A small-molecule ligand and the protein it binds are described below.
Small molecule (SMILES): COc1cc(-c2cncc(-c3ccc(C4CCN(C)CC4)cc3)c2C)cc(OC)c1OC

Binding-site contacts:
Ligand atom C04 contacts residue ALA35 of chain 1.B at 3.7 Å (hydrophobic).
Ligand atom N08 contacts residue TYR87 of chain 1.B at 3.8 Å.
Ligand atom C26 contacts residue LEU145 of chain 1.B at 4.0 Å (hydrophobic).
Ligand atom C29 contacts residue ALA155 of chain 1.B at 3.8 Å (hydrophobic).
Ligand atom C23 contacts residue GLY91 of chain 1.B at 3.5 Å.
Ligand atom C07 contacts residue HIS86 of chain 1.B at 3.9 Å.
Ligand atom C24 contacts residue LEU145 of chain 1.B at 3.8 Å (hydrophobic).
Ligand atom C32 contacts residue LEU83 of chain 1.B at 3.8 Å (hydrophobic).
Ligand atom C10 contacts residue LEU145 of chain 1.B at 3.9 Å (hydrophobic).
Ligand atom C06 contacts residue LEU145 of chain 1.B at 3.9 Å (hydrophobic).
Ligand atom C09 contacts residue HIS88 of chain 1.B at 3.2 Å.
Ligand atom C04 contacts residue THR85 of chain 1.B at 3.8 Å.
Ligand atom C22 contacts residue ASP95 of chain 1.B at 3.5 Å.
Ligand atom C29 contacts residue ASN143 of chain 1.B at 3.5 Å.
Ligand atom C04 contacts residue VAL24 of chain 1.B at 3.9 Å (hydrophobic).
Ligand atom O02 contacts residue LYS37 of chain 1.B at 3.5 Å.
Ligand atom C29 contacts residue LYS142 of chain 1.B at 3.5 Å.
Ligand atom C32 contacts residue GLU50 of chain 1.B at 3.5 Å.
Ligand atom C13 contacts residue TYR87 of chain 1.B at 3.6 Å (hydrophobic).
Ligand atom C01 contacts residue LEU83 of chain 1.B at 3.5 Å (hydrophobic).
Ligand atom C07 contacts residue LEU145 of chain 1.B at 3.6 Å (hydrophobic).
Ligand atom C12 contacts residue HIS88 of chain 1.B at 3.9 Å.
Ligand atom C14 contacts residue GLY91 of chain 1.B at 3.8 Å.
Ligand atom O31 contacts residue LYS37 of chain 1.B at 3.7 Å.
Ligand atom C01 contacts residue THR85 of chain 1.B at 3.3 Å.
Ligand atom C16 contacts residue ASP95 of chain 1.B at 3.5 Å.
Ligand atom C07 contacts residue ALA35 of chain 1.B at 3.8 Å (hydrophobic).
Ligand atom C22 contacts residue GLY91 of chain 1.B at 3.5 Å.
Ligand atom N08 contacts residue HIS88 of chain 1.B at 3.0 Å (h-bond).
Ligand atom C13 contacts residue VAL16 of chain 1.B at 3.8 Å (hydrophobic).
Ligand atom O02 contacts residue THR85 of chain 1.B at 3.9 Å.
Ligand atom C21 contacts residue VAL16 of chain 1.B at 3.5 Å (hydrophobic).
Ligand atom O28 contacts residue ALA155 of chain 1.B at 3.7 Å.
Ligand atom C32 contacts residue ASP156 of chain 1.B at 3.8 Å.
Ligand atom C01 contacts residue LYS37 of chain 1.B at 3.5 Å.
Ligand atom C12 contacts residue VAL16 of chain 1.B at 3.7 Å (hydrophobic).
Ligand atom C09 contacts residue TYR87 of chain 1.B at 3.9 Å (hydrophobic).
Ligand atom C01 contacts residue ALA35 of chain 1.B at 3.6 Å (hydrophobic).
Ligand atom C12 contacts residue TYR87 of chain 1.B at 3.4 Å (hydrophobic).
Ligand atom C11 contacts residue GLY91 of chain 1.B at 3.8 Å.

Sequence of chain 1.B:
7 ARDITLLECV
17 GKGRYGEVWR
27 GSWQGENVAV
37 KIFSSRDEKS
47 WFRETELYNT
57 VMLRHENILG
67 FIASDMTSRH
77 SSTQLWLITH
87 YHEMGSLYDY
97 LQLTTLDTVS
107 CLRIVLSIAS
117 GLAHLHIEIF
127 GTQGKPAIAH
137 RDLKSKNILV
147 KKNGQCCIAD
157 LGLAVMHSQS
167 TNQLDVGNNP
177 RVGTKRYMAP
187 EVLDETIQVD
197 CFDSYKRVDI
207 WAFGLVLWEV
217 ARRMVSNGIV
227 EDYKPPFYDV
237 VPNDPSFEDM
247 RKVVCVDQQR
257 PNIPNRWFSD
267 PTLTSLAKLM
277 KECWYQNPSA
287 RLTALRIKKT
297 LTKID